The small molecule below binds the protein below.
Small molecule (SMILES): Cc1ccccc1NC(=O)N[C@H](CC(C)C)C(=O)NO

Sequence of chain 1.A:
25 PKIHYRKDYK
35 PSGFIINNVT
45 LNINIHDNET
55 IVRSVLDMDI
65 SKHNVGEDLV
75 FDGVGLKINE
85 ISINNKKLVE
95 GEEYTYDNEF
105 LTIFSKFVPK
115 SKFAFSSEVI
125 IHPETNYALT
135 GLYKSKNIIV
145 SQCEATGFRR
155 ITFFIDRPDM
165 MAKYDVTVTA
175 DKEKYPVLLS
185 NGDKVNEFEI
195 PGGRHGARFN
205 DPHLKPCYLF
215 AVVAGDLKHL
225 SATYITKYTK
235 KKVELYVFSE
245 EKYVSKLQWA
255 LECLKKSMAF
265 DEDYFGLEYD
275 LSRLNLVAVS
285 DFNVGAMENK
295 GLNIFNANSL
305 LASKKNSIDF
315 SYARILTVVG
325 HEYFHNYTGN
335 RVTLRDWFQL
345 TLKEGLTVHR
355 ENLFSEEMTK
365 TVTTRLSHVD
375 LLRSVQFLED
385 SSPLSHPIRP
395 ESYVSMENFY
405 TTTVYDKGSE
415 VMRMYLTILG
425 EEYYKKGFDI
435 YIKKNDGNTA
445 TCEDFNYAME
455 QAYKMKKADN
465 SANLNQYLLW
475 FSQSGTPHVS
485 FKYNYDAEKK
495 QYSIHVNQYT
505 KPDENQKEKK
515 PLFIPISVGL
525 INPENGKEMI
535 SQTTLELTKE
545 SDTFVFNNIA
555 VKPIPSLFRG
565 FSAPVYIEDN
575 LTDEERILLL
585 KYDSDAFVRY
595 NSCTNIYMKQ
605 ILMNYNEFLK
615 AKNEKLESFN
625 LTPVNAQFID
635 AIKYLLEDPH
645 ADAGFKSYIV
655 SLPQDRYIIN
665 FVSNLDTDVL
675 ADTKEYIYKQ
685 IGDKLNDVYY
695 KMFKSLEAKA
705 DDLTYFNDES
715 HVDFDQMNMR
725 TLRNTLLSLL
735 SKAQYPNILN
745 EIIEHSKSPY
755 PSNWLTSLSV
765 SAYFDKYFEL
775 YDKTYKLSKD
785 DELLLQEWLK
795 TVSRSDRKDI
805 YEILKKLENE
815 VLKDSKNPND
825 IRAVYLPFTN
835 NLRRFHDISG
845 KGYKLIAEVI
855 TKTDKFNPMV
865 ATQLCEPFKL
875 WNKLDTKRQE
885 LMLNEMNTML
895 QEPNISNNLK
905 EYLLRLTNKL

Binding-site contacts:
Ligand atom N3 contacts residue HIS325 of chain 1.A at 3.9 Å.
Ligand atom C9 contacts residue TYR409 of chain 1.A at 3.7 Å (hydrophobic).
Ligand atom CD1 contacts residue TYR409 of chain 1.A at 3.5 Å (hydrophobic).
Ligand atom O1 contacts residue GLY289 of chain 1.A at 2.8 Å (h-bond).
Ligand atom N2 contacts residue TYR409 of chain 1.A at 3.2 Å (h-bond).
Ligand atom O2 contacts residue GLU348 of chain 1.A at 2.9 Å (salt-bridge).
Ligand atom O3 contacts residue GLU326 of chain 1.A at 2.5 Å (salt-bridge).
Ligand atom N3 contacts residue GLU292 of chain 1.A at 3.5 Å (salt-bridge).
Ligand atom N3 contacts residue ZN1 of chain 1.B at 3.0 Å.
Ligand atom O3 contacts residue HIS325 of chain 1.A at 3.1 Å (h-bond).
Ligand atom N contacts residue VAL288 of chain 1.A at 3.9 Å.
Ligand atom C11 contacts residue MET291 of chain 1.A at 3.9 Å (hydrophobic).
Ligand atom O1 contacts residue VAL288 of chain 1.A at 3.4 Å.
Ligand atom CG2 contacts residue VAL288 of chain 1.A at 3.5 Å (hydrophobic).
Ligand atom C10 contacts residue TYR409 of chain 1.A at 3.5 Å (hydrophobic).
Ligand atom O2 contacts residue ZN1 of chain 1.B at 2.1 Å.
Ligand atom C1 contacts residue VAL288 of chain 1.A at 3.6 Å (hydrophobic).
Ligand atom C14 contacts residue TYR409 of chain 1.A at 3.4 Å (hydrophobic).
Ligand atom CD1 contacts residue TYR404 of chain 1.A at 3.9 Å (hydrophobic).
Ligand atom C12 contacts residue ALA290 of chain 1.A at 3.6 Å (hydrophobic).
Ligand atom C1 contacts residue GLY289 of chain 1.A at 3.8 Å.
Ligand atom CG1 contacts residue TYR404 of chain 1.A at 3.3 Å (hydrophobic).
Ligand atom C13 contacts residue GLU148 of chain 1.A at 3.4 Å.
Ligand atom O3 contacts residue HIS329 of chain 1.A at 2.9 Å (h-bond).
Ligand atom C contacts residue TYR409 of chain 1.A at 3.8 Å (hydrophobic).
Ligand atom O3 contacts residue ZN1 of chain 1.B at 2.2 Å.
Ligand atom O1 contacts residue ALA290 of chain 1.A at 3.4 Å (h-bond).
Ligand atom C12 contacts residue GLN146 of chain 1.A at 3.6 Å.
Ligand atom C14 contacts residue ZN1 of chain 1.B at 2.9 Å.
Ligand atom N3 contacts residue ALA290 of chain 1.A at 2.9 Å (h-bond).
Ligand atom O2 contacts residue HIS325 of chain 1.A at 3.4 Å (h-bond).
Ligand atom O2 contacts residue TYR409 of chain 1.A at 2.6 Å (h-bond).
Ligand atom O3 contacts residue GLU292 of chain 1.A at 2.9 Å (salt-bridge).
Ligand atom N3 contacts residue GLU326 of chain 1.A at 3.1 Å (salt-bridge).
Ligand atom C12 contacts residue VAL288 of chain 1.A at 3.3 Å (hydrophobic).
Ligand atom C14 contacts residue ALA290 of chain 1.A at 3.6 Å (hydrophobic).
Ligand atom C13 contacts residue TYR404 of chain 1.A at 3.8 Å (hydrophobic).
Ligand atom CG1 contacts residue TYR409 of chain 1.A at 3.7 Å (hydrophobic).
Ligand atom C4 contacts residue TYR409 of chain 1.A at 3.5 Å (hydrophobic).
Ligand atom C9 contacts residue ALA290 of chain 1.A at 3.3 Å (hydrophobic).